This small molecule binds to this protein.
Small molecule (SMILES): CC(=O)N[C@H]1[C@H](O[C@H]2[C@H](O)[C@@H](NC(C)=O)CO[C@@H]2CO)O[C@H](CO)[C@@H](O)[C@@H]1O

Binding-site contacts:
Ligand atom O5 contacts residue GLY112 of chain 1.N at 4.0 Å.
Ligand atom C2 contacts residue ASN101 of chain 1.N at 2.5 Å.
Ligand atom C6 contacts residue GLY112 of chain 1.N at 4.1 Å.
Ligand atom N2 contacts residue ASN101 of chain 1.N at 2.9 Å (h-bond).
Ligand atom C4 contacts residue ASN101 of chain 1.N at 4.2 Å.
Ligand atom C7 contacts residue ASN101 of chain 1.N at 3.6 Å.
Ligand atom O5 contacts residue ASN101 of chain 1.N at 2.4 Å (h-bond).
Ligand atom C3 contacts residue ASN101 of chain 1.N at 3.8 Å.
Ligand atom C1 contacts residue ASN101 of chain 1.N at 1.4 Å.
Ligand atom C5 contacts residue ASN101 of chain 1.N at 3.7 Å.
Ligand atom C8 contacts residue ARG138 of chain 1.N at 4.5 Å.
Ligand atom O7 contacts residue ASN101 of chain 1.N at 3.8 Å.
Ligand atom O6 contacts residue GLY112 of chain 1.N at 4.4 Å.

Sequence of chain 1.N:
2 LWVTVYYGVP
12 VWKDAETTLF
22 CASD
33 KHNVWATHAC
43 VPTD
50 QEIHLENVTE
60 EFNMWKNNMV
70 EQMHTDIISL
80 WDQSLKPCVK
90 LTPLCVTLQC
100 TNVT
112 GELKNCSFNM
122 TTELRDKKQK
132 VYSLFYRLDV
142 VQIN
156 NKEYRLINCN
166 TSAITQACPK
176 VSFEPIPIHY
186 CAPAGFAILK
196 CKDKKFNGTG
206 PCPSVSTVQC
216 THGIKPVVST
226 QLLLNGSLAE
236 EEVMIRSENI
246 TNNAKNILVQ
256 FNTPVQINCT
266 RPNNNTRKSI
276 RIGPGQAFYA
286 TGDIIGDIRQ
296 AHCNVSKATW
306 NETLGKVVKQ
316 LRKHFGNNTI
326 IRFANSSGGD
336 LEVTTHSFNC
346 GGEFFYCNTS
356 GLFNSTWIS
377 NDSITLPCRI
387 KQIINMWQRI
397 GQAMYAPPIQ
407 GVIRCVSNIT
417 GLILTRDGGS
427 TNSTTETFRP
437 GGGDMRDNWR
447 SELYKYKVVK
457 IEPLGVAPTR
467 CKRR